Binding-site contacts:
Ligand atom C7 contacts residue ASN277 of chain 1.A at 4.4 Å.
Ligand atom O5 contacts residue ASN288 of chain 1.A at 2.4 Å (h-bond).
Ligand atom N2 contacts residue ASN288 of chain 1.A at 2.8 Å (h-bond).
Ligand atom O7 contacts residue ASN288 of chain 1.A at 3.6 Å.
Ligand atom C4 contacts residue ASN288 of chain 1.A at 4.2 Å.
Ligand atom C7 contacts residue ASN288 of chain 1.A at 3.4 Å.
Ligand atom C5 contacts residue ASN288 of chain 1.A at 3.7 Å.
Ligand atom C1 contacts residue ASN288 of chain 1.A at 1.4 Å.
Ligand atom C3 contacts residue ASN288 of chain 1.A at 3.8 Å.
Ligand atom C8 contacts residue ASN288 of chain 1.A at 4.2 Å.
Ligand atom C2 contacts residue ASN288 of chain 1.A at 2.4 Å.
Ligand atom C8 contacts residue ASN277 of chain 1.A at 3.2 Å.

Sequence of chain 1.A:
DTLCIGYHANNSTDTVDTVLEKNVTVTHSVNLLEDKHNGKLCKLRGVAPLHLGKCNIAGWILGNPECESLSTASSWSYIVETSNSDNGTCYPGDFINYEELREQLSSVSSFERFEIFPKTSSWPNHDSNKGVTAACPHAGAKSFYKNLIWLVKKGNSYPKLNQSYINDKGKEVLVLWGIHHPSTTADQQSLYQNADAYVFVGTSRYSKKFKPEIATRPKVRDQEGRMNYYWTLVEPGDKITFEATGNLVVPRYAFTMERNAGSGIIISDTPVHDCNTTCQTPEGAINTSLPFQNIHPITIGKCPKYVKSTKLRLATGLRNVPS

A protein and the small-molecule ligand that binds it are described below.
Small molecule (SMILES): CC(=O)N[C@@H]1[C@@H](O)[C@H](O)[C@@H](CO)O[C@H]1O